Binding-site contacts:
Ligand atom C5 contacts residue ASN72 of chain 1.D at 3.7 Å.
Ligand atom O5 contacts residue THR74 of chain 1.D at 4.4 Å.
Ligand atom C5 contacts residue THR74 of chain 1.D at 3.7 Å.
Ligand atom N2 contacts residue ASN72 of chain 1.D at 2.9 Å (h-bond).
Ligand atom C4 contacts residue ASN72 of chain 1.D at 4.2 Å.
Ligand atom C7 contacts residue ASN72 of chain 1.D at 3.8 Å.
Ligand atom C8 contacts residue GLN71 of chain 1.D at 3.5 Å.
Ligand atom C2 contacts residue ASN72 of chain 1.D at 2.5 Å.
Ligand atom C6 contacts residue THR74 of chain 1.D at 4.4 Å.
Ligand atom C7 contacts residue GLN71 of chain 1.D at 4.1 Å.
Ligand atom N2 contacts residue GLN71 of chain 1.D at 4.4 Å.
Ligand atom O5 contacts residue ASN72 of chain 1.D at 2.4 Å (h-bond).
Ligand atom C3 contacts residue ASN72 of chain 1.D at 3.8 Å.
Ligand atom O7 contacts residue ASN72 of chain 1.D at 4.3 Å.
Ligand atom O4 contacts residue THR74 of chain 1.D at 4.5 Å.
Ligand atom C1 contacts residue ASN72 of chain 1.D at 1.4 Å.

Sequence of chain 1.D:
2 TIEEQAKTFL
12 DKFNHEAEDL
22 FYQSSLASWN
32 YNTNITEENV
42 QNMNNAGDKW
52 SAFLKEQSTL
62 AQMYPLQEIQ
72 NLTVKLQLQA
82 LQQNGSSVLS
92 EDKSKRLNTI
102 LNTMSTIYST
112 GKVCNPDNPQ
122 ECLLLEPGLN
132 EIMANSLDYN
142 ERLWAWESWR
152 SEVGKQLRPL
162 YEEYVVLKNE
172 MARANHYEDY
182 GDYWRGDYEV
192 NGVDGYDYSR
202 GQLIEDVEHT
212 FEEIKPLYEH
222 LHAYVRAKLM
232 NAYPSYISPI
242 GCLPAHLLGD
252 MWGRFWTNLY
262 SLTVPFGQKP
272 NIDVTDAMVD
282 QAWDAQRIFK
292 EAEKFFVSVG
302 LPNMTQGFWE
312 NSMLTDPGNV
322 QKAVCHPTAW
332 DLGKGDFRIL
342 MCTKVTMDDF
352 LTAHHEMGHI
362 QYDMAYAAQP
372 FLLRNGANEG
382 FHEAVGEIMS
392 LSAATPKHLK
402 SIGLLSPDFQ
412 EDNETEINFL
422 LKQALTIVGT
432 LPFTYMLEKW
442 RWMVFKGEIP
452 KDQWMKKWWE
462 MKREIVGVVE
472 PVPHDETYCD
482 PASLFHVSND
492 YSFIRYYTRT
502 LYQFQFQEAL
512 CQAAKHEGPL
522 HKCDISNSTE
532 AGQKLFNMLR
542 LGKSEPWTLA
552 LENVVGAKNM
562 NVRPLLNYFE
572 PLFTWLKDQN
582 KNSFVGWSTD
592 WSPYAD

This protein binds this small molecule.
Small molecule (SMILES): CC(=O)N[C@@H]1[C@@H](O)[C@H](O)[C@@H](CO)O[C@H]1O